Sequence of chain 1.A:
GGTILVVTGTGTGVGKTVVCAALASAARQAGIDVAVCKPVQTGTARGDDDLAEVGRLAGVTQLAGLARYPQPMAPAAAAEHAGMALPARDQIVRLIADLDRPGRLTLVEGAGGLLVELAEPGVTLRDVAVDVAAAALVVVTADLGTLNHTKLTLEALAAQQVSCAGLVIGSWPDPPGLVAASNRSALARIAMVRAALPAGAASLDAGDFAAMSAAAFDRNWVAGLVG

Sequence of chain 1.B:
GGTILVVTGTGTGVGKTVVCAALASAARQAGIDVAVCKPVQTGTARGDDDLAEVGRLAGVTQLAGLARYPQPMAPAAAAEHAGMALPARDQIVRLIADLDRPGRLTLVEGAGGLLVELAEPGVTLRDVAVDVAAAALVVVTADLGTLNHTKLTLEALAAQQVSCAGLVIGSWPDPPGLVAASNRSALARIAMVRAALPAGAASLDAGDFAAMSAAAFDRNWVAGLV

Binding-site contacts:
Ligand atom C07 contacts residue KUG1 of chain 1.J at 0.2 Å.
Ligand atom C06 contacts residue GLY118 of chain 1.B at 3.3 Å.
Ligand atom C12 contacts residue THR48 of chain 1.B at 3.4 Å.
Ligand atom O17 contacts residue KUG1 of chain 1.J at 0.2 Å (h-bond).
Ligand atom O15 contacts residue SO41 of chain 1.L at 3.2 Å (h-bond).
Ligand atom C01 contacts residue ALA80 of chain 1.B at 3.4 Å (hydrophobic).
Ligand atom C10 contacts residue KUG1 of chain 1.J at 0.8 Å.
Ligand atom C02 contacts residue KUG1 of chain 1.J at 0.1 Å.
Ligand atom C09 contacts residue THR18 of chain 1.B at 3.4 Å.
Ligand atom C02 contacts residue SO41 of chain 1.H at 2.8 Å.
Ligand atom C05 contacts residue KUG1 of chain 1.J at 0.1 Å.
Ligand atom O16 contacts residue KUG1 of chain 1.J at 0.5 Å (h-bond).
Ligand atom C13 contacts residue THR48 of chain 1.B at 3.3 Å.
Ligand atom C13 contacts residue KUG1 of chain 1.J at 0.5 Å.
Ligand atom O15 contacts residue THR18 of chain 1.B at 2.5 Å (h-bond).
Ligand atom C06 contacts residue ALA117 of chain 1.B at 3.4 Å (hydrophobic).
Ligand atom C08 contacts residue SO41 of chain 1.L at 3.5 Å.
Ligand atom O17 contacts residue LYS22 of chain 1.B at 3.4 Å (salt-bridge).
Ligand atom O16 contacts residue GLY118 of chain 1.B at 3.3 Å (h-bond).
Ligand atom O17 contacts residue GLY118 of chain 1.B at 3.3 Å (h-bond).
Ligand atom C08 contacts residue KUG1 of chain 1.J at 0.3 Å.
Ligand atom C01 contacts residue VAL122 of chain 1.B at 3.2 Å (hydrophobic).
Ligand atom C12 contacts residue KUG1 of chain 1.J at 0.2 Å.
Ligand atom C02 contacts residue ALA80 of chain 1.B at 3.5 Å (hydrophobic).
Ligand atom C12 contacts residue MET79 of chain 1.B at 3.4 Å (hydrophobic).
Ligand atom C14 contacts residue ARG52 of chain 1.B at 3.2 Å.
Ligand atom C03 contacts residue SO41 of chain 1.H at 3.3 Å.
Ligand atom C06 contacts residue KUG1 of chain 1.J at 0.0 Å.
Ligand atom C11 contacts residue KUG1 of chain 1.J at 0.7 Å.
Ligand atom O15 contacts residue KUG1 of chain 1.J at 0.1 Å (h-bond).
Ligand atom C03 contacts residue LEU150 of chain 1.A at 3.3 Å (hydrophobic).
Ligand atom C01 contacts residue KUG1 of chain 1.J at 0.1 Å.
Ligand atom C04 contacts residue KUG1 of chain 1.J at 0.1 Å.
Ligand atom C09 contacts residue SO41 of chain 1.L at 3.0 Å.
Ligand atom C03 contacts residue KUG1 of chain 1.J at 0.1 Å.
Ligand atom C09 contacts residue KUG1 of chain 1.J at 0.0 Å.
Ligand atom O16 contacts residue ALA117 of chain 1.B at 3.1 Å.
Ligand atom O17 contacts residue SO41 of chain 1.L at 3.4 Å (h-bond).
Ligand atom C14 contacts residue KUG1 of chain 1.J at 0.4 Å.
Ligand atom O15 contacts residue GLY118 of chain 1.B at 3.4 Å (h-bond).

A small-molecule ligand and the protein it binds are described below.
Small molecule (SMILES): O=C(O)C[C@@H]1CCC[C@H]1C(=O)c1ccccc1